Binding-site contacts:
Ligand atom S5 contacts residue LEU180 of chain 1.D at 4.0 Å.
Ligand atom N3 contacts residue PHE274 of chain 1.D at 3.8 Å.
Ligand atom C14 contacts residue PHE274 of chain 1.D at 3.7 Å (hydrophobic).
Ligand atom C7 contacts residue MET258 of chain 1.D at 3.4 Å (hydrophobic).
Ligand atom C8 contacts residue MET258 of chain 1.D at 4.0 Å (hydrophobic).
Ligand atom N4 contacts residue GLN271 of chain 1.D at 3.6 Å (h-bond).
Ligand atom C1 contacts residue PHE274 of chain 1.D at 3.5 Å (hydrophobic).
Ligand atom C23 contacts residue SER118 of chain 1.D at 3.7 Å.
Ligand atom S5 contacts residue PHE241 of chain 1.D at 4.0 Å.
Ligand atom C8 contacts residue PHE241 of chain 1.D at 4.0 Å (hydrophobic).
Ligand atom C1 contacts residue PHE241 of chain 1.D at 3.8 Å (hydrophobic).
Ligand atom C20 contacts residue VAL223 of chain 1.D at 3.6 Å (hydrophobic).
Ligand atom O12 contacts residue LEU180 of chain 1.D at 3.5 Å.
Ligand atom C7 contacts residue PHE274 of chain 1.D at 4.0 Å (hydrophobic).
Ligand atom C19 contacts residue LEU220 of chain 1.D at 3.6 Å (hydrophobic).
Ligand atom C8 contacts residue PHE274 of chain 1.D at 3.5 Å (hydrophobic).
Ligand atom CL1 contacts residue SER222 of chain 1.D at 3.2 Å.
Ligand atom CL1 contacts residue VAL223 of chain 1.D at 4.0 Å.
Ligand atom C17 contacts residue ILE237 of chain 1.D at 3.5 Å (hydrophobic).
Ligand atom C19 contacts residue ILE237 of chain 1.D at 4.1 Å (hydrophobic).
Ligand atom C22 contacts residue PHE274 of chain 1.D at 3.8 Å (hydrophobic).
Ligand atom C9 contacts residue LEU180 of chain 1.D at 4.0 Å (hydrophobic).
Ligand atom C2 contacts residue PHE274 of chain 1.D at 3.5 Å (hydrophobic).
Ligand atom C25 contacts residue SER118 of chain 1.D at 3.8 Å.
Ligand atom C15 contacts residue PHE274 of chain 1.D at 4.0 Å (hydrophobic).
Ligand atom CL1 contacts residue ILE237 of chain 1.D at 3.9 Å.
Ligand atom C24 contacts residue MET258 of chain 1.D at 3.8 Å (hydrophobic).
Ligand atom C22 contacts residue TYR238 of chain 1.D at 4.0 Å (hydrophobic).
Ligand atom C22 contacts residue GLY270 of chain 1.D at 3.9 Å.
Ligand atom C2 contacts residue PHE241 of chain 1.D at 3.9 Å (hydrophobic).
Ligand atom N3 contacts residue PHE241 of chain 1.D at 4.1 Å.
Ligand atom CL1 contacts residue LEU220 of chain 1.D at 3.4 Å.
Ligand atom C22 contacts residue MET258 of chain 1.D at 3.6 Å (hydrophobic).
Ligand atom C20 contacts residue ILE237 of chain 1.D at 3.6 Å (hydrophobic).
Ligand atom C24 contacts residue ILE256 of chain 1.D at 4.0 Å (hydrophobic).
Ligand atom C2 contacts residue MET258 of chain 1.D at 3.8 Å (hydrophobic).
Ligand atom CL1 contacts residue TYR69 of chain 1.D at 3.8 Å.
Ligand atom S5 contacts residue PHE274 of chain 1.D at 3.8 Å.
Ligand atom C10 contacts residue PHE274 of chain 1.D at 3.7 Å (hydrophobic).
Ligand atom N4 contacts residue PHE274 of chain 1.D at 3.7 Å.

The protein below binds the small molecule below.
Small molecule (SMILES): Cc1nn(-c2ccc(Cl)cc2)c2sc(C(=O)NC[C@H]3CCCO3)cc12

Sequence of chain 1.D:
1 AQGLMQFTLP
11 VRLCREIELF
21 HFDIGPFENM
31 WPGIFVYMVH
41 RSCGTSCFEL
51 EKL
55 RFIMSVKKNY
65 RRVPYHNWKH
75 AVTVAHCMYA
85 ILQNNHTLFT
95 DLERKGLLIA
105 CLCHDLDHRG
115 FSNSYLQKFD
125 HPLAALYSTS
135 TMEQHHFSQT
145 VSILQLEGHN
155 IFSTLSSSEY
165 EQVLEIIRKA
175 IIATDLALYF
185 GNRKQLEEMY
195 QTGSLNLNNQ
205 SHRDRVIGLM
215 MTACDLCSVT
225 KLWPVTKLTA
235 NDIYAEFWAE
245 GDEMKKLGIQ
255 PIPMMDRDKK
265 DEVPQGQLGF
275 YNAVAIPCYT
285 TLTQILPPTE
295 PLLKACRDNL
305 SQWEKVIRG